Binding-site contacts:
Ligand atom O1 contacts residue GLU150 of chain 1.D at 2.6 Å (salt-bridge).
Ligand atom O4 contacts residue GLU144 of chain 1.D at 3.6 Å.
Ligand atom O1 contacts residue ARG209 of chain 1.D at 3.5 Å (salt-bridge).
Ligand atom O4 contacts residue VAL66 of chain 1.D at 3.6 Å.
Ligand atom O5 contacts residue MET9 of chain 1.D at 3.9 Å.
Ligand atom C6 contacts residue SER64 of chain 1.D at 3.3 Å.
Ligand atom C2 contacts residue GLU238 of chain 1.D at 3.6 Å.
Ligand atom O6 contacts residue SER64 of chain 1.D at 2.7 Å (h-bond).
Ligand atom C2 contacts residue ARG209 of chain 1.D at 3.7 Å.
Ligand atom O6 contacts residue HIS7 of chain 1.D at 3.6 Å.
Ligand atom O2 contacts residue GLU144 of chain 1.D at 3.2 Å (salt-bridge).
Ligand atom O2 contacts residue ASP177 of chain 1.D at 3.1 Å (salt-bridge).
Ligand atom C3 contacts residue MG1 of chain 1.L at 2.9 Å.
Ligand atom O3 contacts residue GLU144 of chain 1.D at 2.4 Å (salt-bridge).
Ligand atom C1 contacts residue THR107 of chain 1.D at 3.9 Å.
Ligand atom O1 contacts residue HIS180 of chain 1.D at 3.1 Å (h-bond).
Ligand atom O6 contacts residue PRO38 of chain 1.D at 4.0 Å.
Ligand atom O2 contacts residue MG1 of chain 1.L at 2.2 Å.
Ligand atom O5 contacts residue HIS7 of chain 1.D at 3.8 Å.
Ligand atom O3 contacts residue HIS203 of chain 1.D at 2.9 Å.
Ligand atom C2 contacts residue GLU144 of chain 1.D at 3.7 Å.
Ligand atom C2 contacts residue HIS180 of chain 1.D at 3.9 Å.
Ligand atom C6 contacts residue HIS7 of chain 1.D at 4.1 Å.
Ligand atom C1 contacts residue GLU150 of chain 1.D at 3.6 Å.
Ligand atom O2 contacts residue ARG209 of chain 1.D at 2.8 Å (salt-bridge).
Ligand atom O2 contacts residue HIS180 of chain 1.D at 3.1 Å (h-bond).
Ligand atom C1 contacts residue HIS180 of chain 1.D at 3.9 Å.
Ligand atom O3 contacts residue MG1 of chain 1.L at 2.3 Å.
Ligand atom O6 contacts residue LEU65 of chain 1.D at 4.0 Å.
Ligand atom C5 contacts residue HIS7 of chain 1.D at 3.8 Å.
Ligand atom C3 contacts residue GLU144 of chain 1.D at 3.7 Å.
Ligand atom C3 contacts residue HIS203 of chain 1.D at 3.9 Å.
Ligand atom C4 contacts residue GLU238 of chain 1.D at 4.1 Å.
Ligand atom C6 contacts residue LEU65 of chain 1.D at 4.1 Å (hydrophobic).
Ligand atom O3 contacts residue GLU238 of chain 1.D at 3.5 Å (salt-bridge).
Ligand atom O4 contacts residue VAL102 of chain 1.D at 3.6 Å.
Ligand atom O1 contacts residue THR107 of chain 1.D at 4.1 Å.
Ligand atom C3 contacts residue GLU238 of chain 1.D at 3.1 Å.
Ligand atom C2 contacts residue MG1 of chain 1.L at 2.9 Å.
Ligand atom O2 contacts residue GLU238 of chain 1.D at 3.2 Å (salt-bridge).

This protein binds this small molecule.
Small molecule (SMILES): O=C(CO)[C@@H](O)[C@H](O)[C@H](O)CO

Sequence of chain 1.D:
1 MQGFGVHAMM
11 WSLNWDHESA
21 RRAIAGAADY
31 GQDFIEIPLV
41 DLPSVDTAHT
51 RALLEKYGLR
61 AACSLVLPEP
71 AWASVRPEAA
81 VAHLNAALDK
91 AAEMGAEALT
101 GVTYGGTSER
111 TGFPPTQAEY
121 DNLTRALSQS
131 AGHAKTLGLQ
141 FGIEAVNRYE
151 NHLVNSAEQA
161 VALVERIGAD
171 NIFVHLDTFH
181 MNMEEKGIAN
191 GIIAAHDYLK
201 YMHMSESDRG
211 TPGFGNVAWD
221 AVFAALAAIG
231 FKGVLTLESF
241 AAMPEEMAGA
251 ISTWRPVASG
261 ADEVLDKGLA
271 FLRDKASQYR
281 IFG